Binding-site contacts:
Ligand atom C5 contacts residue SER89 of chain 18.D at 3.3 Å.
Ligand atom C5 contacts residue ASN87 of chain 18.D at 3.7 Å.
Ligand atom C4 contacts residue ASN87 of chain 18.D at 4.2 Å.
Ligand atom C6 contacts residue LEU151 of chain 18.D at 3.7 Å (hydrophobic).
Ligand atom C6 contacts residue LEU91 of chain 18.D at 4.2 Å (hydrophobic).
Ligand atom C3 contacts residue LEU151 of chain 18.D at 4.2 Å (hydrophobic).
Ligand atom C3 contacts residue ASN87 of chain 18.D at 3.8 Å.
Ligand atom N2 contacts residue ILE155 of chain 18.D at 4.1 Å.
Ligand atom O6 contacts residue LEU151 of chain 18.D at 3.4 Å.
Ligand atom O6 contacts residue LEU91 of chain 18.D at 4.0 Å.
Ligand atom C6 contacts residue SER89 of chain 18.D at 3.6 Å.
Ligand atom C5 contacts residue LEU151 of chain 18.D at 3.8 Å (hydrophobic).
Ligand atom O7 contacts residue ASN87 of chain 18.D at 4.1 Å.
Ligand atom O4 contacts residue LEU151 of chain 18.D at 3.3 Å.
Ligand atom N2 contacts residue ASN87 of chain 18.D at 2.9 Å (h-bond).
Ligand atom C4 contacts residue LEU151 of chain 18.D at 4.0 Å (hydrophobic).
Ligand atom O6 contacts residue SER89 of chain 18.D at 2.8 Å (h-bond).
Ligand atom C2 contacts residue ASN87 of chain 18.D at 2.4 Å.
Ligand atom O5 contacts residue ASN87 of chain 18.D at 2.3 Å (h-bond).
Ligand atom C1 contacts residue ASN87 of chain 18.D at 1.4 Å.
Ligand atom C8 contacts residue ILE155 of chain 18.D at 3.7 Å (hydrophobic).
Ligand atom C1 contacts residue SER89 of chain 18.D at 3.3 Å.
Ligand atom C7 contacts residue ASN87 of chain 18.D at 3.8 Å.
Ligand atom O5 contacts residue SER89 of chain 18.D at 2.8 Å (h-bond).
Ligand atom C7 contacts residue ILE155 of chain 18.D at 4.3 Å (hydrophobic).

This small molecule binds to this protein.
Small molecule (SMILES): CC(=O)N[C@@H]1[C@@H](O)[C@H](O)[C@@H](CO)O[C@H]1O

Sequence of chain 18.D:
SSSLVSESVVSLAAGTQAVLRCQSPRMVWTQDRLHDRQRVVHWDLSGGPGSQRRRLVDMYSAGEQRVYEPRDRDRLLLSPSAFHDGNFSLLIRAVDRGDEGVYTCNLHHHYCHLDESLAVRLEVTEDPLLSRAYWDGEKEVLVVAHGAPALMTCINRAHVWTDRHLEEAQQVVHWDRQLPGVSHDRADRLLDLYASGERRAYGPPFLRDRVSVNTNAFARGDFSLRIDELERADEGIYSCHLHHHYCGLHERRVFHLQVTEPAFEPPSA